This protein binds this small molecule.
Small molecule (SMILES): CC(=O)N[C@@H]1[C@@H](O)[C@H](O)[C@@H](CO)O[C@H]1O

Sequence of chain 1.C:
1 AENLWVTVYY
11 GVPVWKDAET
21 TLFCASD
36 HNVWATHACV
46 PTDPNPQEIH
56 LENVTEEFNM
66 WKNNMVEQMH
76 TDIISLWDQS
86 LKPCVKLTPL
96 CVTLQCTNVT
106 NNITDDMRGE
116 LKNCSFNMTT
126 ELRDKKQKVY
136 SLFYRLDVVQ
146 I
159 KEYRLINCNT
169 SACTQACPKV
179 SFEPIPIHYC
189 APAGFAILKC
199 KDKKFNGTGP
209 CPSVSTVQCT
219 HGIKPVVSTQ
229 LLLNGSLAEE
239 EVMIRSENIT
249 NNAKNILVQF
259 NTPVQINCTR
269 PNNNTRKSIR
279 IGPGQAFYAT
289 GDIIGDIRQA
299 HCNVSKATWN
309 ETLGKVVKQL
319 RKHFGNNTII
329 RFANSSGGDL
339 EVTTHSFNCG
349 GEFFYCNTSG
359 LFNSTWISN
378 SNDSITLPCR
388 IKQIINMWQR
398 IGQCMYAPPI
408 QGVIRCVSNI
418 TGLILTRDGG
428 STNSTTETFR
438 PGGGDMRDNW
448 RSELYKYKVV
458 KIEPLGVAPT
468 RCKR

Binding-site contacts:
Ligand atom O5 contacts residue THR248 of chain 1.C at 3.5 Å (h-bond).
Ligand atom O6 contacts residue ASN249 of chain 1.C at 4.5 Å.
Ligand atom O5 contacts residue ASN246 of chain 1.C at 2.4 Å (h-bond).
Ligand atom C5 contacts residue ASN246 of chain 1.C at 3.7 Å.
Ligand atom C3 contacts residue THR248 of chain 1.C at 4.5 Å.
Ligand atom C2 contacts residue THR248 of chain 1.C at 4.2 Å.
Ligand atom O5 contacts residue ASN249 of chain 1.C at 3.5 Å.
Ligand atom C7 contacts residue ASN246 of chain 1.C at 3.6 Å.
Ligand atom C1 contacts residue ASN246 of chain 1.C at 1.4 Å.
Ligand atom O7 contacts residue ASN246 of chain 1.C at 3.9 Å.
Ligand atom C5 contacts residue THR248 of chain 1.C at 3.7 Å.
Ligand atom C3 contacts residue ASN246 of chain 1.C at 3.8 Å.
Ligand atom C2 contacts residue ASN246 of chain 1.C at 2.5 Å.
Ligand atom C1 contacts residue ASN249 of chain 1.C at 4.0 Å.
Ligand atom C4 contacts residue ASN246 of chain 1.C at 4.2 Å.
Ligand atom N2 contacts residue ASN246 of chain 1.C at 2.9 Å (h-bond).
Ligand atom C1 contacts residue THR248 of chain 1.C at 3.1 Å.